Sequence of chain 2.A:
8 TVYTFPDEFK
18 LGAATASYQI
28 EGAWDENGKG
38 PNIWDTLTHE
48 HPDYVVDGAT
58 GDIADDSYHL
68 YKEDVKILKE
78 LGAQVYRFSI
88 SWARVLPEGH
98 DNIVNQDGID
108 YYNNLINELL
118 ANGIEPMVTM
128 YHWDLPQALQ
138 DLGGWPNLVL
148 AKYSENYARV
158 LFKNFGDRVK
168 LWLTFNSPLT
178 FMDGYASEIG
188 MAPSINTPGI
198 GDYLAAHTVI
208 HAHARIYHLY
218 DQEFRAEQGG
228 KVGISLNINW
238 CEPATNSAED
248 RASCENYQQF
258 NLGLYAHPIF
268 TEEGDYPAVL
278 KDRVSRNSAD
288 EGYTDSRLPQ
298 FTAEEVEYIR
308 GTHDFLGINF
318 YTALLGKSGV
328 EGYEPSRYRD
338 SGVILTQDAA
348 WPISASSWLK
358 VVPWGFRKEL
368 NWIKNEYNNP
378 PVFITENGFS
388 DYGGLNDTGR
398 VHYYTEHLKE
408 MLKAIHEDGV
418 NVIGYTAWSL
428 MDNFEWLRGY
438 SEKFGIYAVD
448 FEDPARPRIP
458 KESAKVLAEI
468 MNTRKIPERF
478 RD

The small molecule below binds the protein below.
Small molecule (SMILES): OC[C@H]1O[C@@H](O[C@H]2[C@H](O)[C@@H](O)[C@H](O)O[C@@H]2CO)[C@H](O)[C@@H](O)[C@@H]1O

Binding-site contacts:
Ligand atom C3 contacts residue GLU383 of chain 2.A at 3.1 Å.
Ligand atom C2 contacts residue THR177 of chain 2.A at 3.6 Å.
Ligand atom C3 contacts residue SER174 of chain 2.A at 3.9 Å.
Ligand atom O2 contacts residue SER174 of chain 2.A at 3.1 Å (h-bond).
Ligand atom C6 contacts residue TRP355 of chain 2.A at 3.8 Å (hydrophobic).
Ligand atom O6 contacts residue ILE235 of chain 2.A at 4.1 Å.
Ligand atom C2 contacts residue TRP355 of chain 2.A at 3.7 Å (hydrophobic).
Ligand atom O4 contacts residue GLU383 of chain 2.A at 3.3 Å (salt-bridge).
Ligand atom C6 contacts residue GLU432 of chain 2.A at 3.2 Å.
Ligand atom C5 contacts residue TRP355 of chain 2.A at 4.0 Å (hydrophobic).
Ligand atom O6 contacts residue ASN234 of chain 2.A at 3.0 Å (h-bond).
Ligand atom O3 contacts residue TRP355 of chain 2.A at 3.6 Å.
Ligand atom C2 contacts residue TRP130 of chain 2.A at 4.0 Å (hydrophobic).
Ligand atom O6 contacts residue ASN236 of chain 2.A at 2.9 Å (h-bond).
Ligand atom O4 contacts residue THR177 of chain 2.A at 3.4 Å (h-bond).
Ligand atom C4 contacts residue GLU383 of chain 2.A at 3.8 Å.
Ligand atom C2 contacts residue SER174 of chain 2.A at 4.0 Å.
Ligand atom C6 contacts residue ASN236 of chain 2.A at 3.6 Å.
Ligand atom O2 contacts residue THR177 of chain 2.A at 2.9 Å (h-bond).
Ligand atom O5 contacts residue ASN236 of chain 2.A at 3.5 Å (h-bond).
Ligand atom O4 contacts residue TRP425 of chain 2.A at 3.8 Å.
Ligand atom O2 contacts residue TRP355 of chain 2.A at 4.0 Å.
Ligand atom O3 contacts residue SER174 of chain 2.A at 2.9 Å (h-bond).
Ligand atom O2 contacts residue ASN234 of chain 2.A at 3.4 Å.
Ligand atom O1 contacts residue ASN236 of chain 2.A at 3.3 Å (h-bond).
Ligand atom C4 contacts residue TYR318 of chain 2.A at 3.6 Å (hydrophobic).
Ligand atom O3 contacts residue ASN173 of chain 2.A at 3.5 Å (h-bond).
Ligand atom O6 contacts residue TRP433 of chain 2.A at 3.5 Å.
Ligand atom C1 contacts residue ASN236 of chain 2.A at 4.0 Å.
Ligand atom C4 contacts residue TRP355 of chain 2.A at 3.8 Å (hydrophobic).
Ligand atom O4 contacts residue TYR318 of chain 2.A at 3.0 Å (h-bond).
Ligand atom O3 contacts residue TRP130 of chain 2.A at 3.7 Å.
Ligand atom C6 contacts residue ASN234 of chain 2.A at 3.5 Å.
Ligand atom O6 contacts residue GLU432 of chain 2.A at 2.6 Å (salt-bridge).
Ligand atom C6 contacts residue TYR318 of chain 2.A at 4.1 Å (hydrophobic).
Ligand atom O5 contacts residue TRP355 of chain 2.A at 3.7 Å.
Ligand atom C5 contacts residue ASN234 of chain 2.A at 3.9 Å.
Ligand atom O3 contacts residue GLU383 of chain 2.A at 2.7 Å (salt-bridge).
Ligand atom C5 contacts residue TYR318 of chain 2.A at 3.8 Å (hydrophobic).
Ligand atom C3 contacts residue TYR318 of chain 2.A at 3.7 Å (hydrophobic).